Sequence of chain 1.K:
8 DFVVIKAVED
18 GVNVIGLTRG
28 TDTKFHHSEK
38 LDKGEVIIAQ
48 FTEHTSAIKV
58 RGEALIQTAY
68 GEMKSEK

This small molecule binds to this protein.
Small molecule (SMILES): N[C@@H](Cc1c[nH]c2ccccc12)C(=O)O

Sequence of chain 1.A:
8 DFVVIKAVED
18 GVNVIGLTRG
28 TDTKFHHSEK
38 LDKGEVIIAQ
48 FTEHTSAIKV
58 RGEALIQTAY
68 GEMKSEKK

Binding-site contacts:
Ligand atom O contacts residue THR25 of chain 1.K at 3.9 Å.
Ligand atom CZ2 contacts residue THR52 of chain 1.A at 4.0 Å.
Ligand atom C contacts residue GLY27 of chain 1.K at 3.5 Å.
Ligand atom O contacts residue THR49 of chain 1.A at 3.6 Å.
Ligand atom N contacts residue THR25 of chain 1.K at 2.7 Å (h-bond).
Ligand atom CD1 contacts residue THR49 of chain 1.A at 3.9 Å.
Ligand atom O contacts residue SER53 of chain 1.K at 3.0 Å (h-bond).
Ligand atom CB contacts residue SER53 of chain 1.K at 3.5 Å.
Ligand atom CH2 contacts residue ILE22 of chain 1.A at 3.9 Å (hydrophobic).
Ligand atom CA contacts residue THR25 of chain 1.K at 3.7 Å.
Ligand atom CZ3 contacts residue HIS34 of chain 1.A at 3.9 Å.
Ligand atom CD1 contacts residue GLN47 of chain 1.A at 3.6 Å.
Ligand atom NE1 contacts residue GLN47 of chain 1.A at 2.9 Å (h-bond).
Ligand atom CH2 contacts residue GLY23 of chain 1.A at 3.5 Å.
Ligand atom OXT contacts residue HIS51 of chain 1.A at 3.8 Å.
Ligand atom CE3 contacts residue HIS34 of chain 1.A at 3.9 Å.
Ligand atom OXT contacts residue THR49 of chain 1.A at 2.6 Å (h-bond).
Ligand atom CD2 contacts residue THR52 of chain 1.A at 3.9 Å.
Ligand atom CA contacts residue THR30 of chain 1.K at 3.2 Å.
Ligand atom CE3 contacts residue HIS33 of chain 1.A at 3.9 Å.
Ligand atom CE3 contacts residue THR30 of chain 1.K at 3.9 Å.
Ligand atom C contacts residue THR49 of chain 1.A at 3.5 Å.
Ligand atom CD1 contacts residue SER53 of chain 1.K at 3.6 Å.
Ligand atom O contacts residue ARG26 of chain 1.K at 3.4 Å.
Ligand atom C contacts residue SER53 of chain 1.K at 3.6 Å.
Ligand atom CB contacts residue THR30 of chain 1.K at 3.4 Å.
Ligand atom CG contacts residue SER53 of chain 1.K at 4.0 Å.
Ligand atom O contacts residue GLY27 of chain 1.K at 3.0 Å (h-bond).
Ligand atom CE2 contacts residue THR52 of chain 1.A at 4.0 Å.
Ligand atom CA contacts residue GLY27 of chain 1.K at 3.5 Å.
Ligand atom N contacts residue GLY27 of chain 1.K at 2.8 Å (h-bond).
Ligand atom C contacts residue THR52 of chain 1.A at 3.9 Å.
Ligand atom CZ2 contacts residue ILE55 of chain 1.A at 3.9 Å (hydrophobic).
Ligand atom N contacts residue THR30 of chain 1.K at 2.9 Å (h-bond).
Ligand atom N contacts residue ASP29 of chain 1.K at 3.0 Å (salt-bridge).
Ligand atom CE2 contacts residue GLN47 of chain 1.A at 4.0 Å.
Ligand atom CZ3 contacts residue GLY23 of chain 1.A at 3.5 Å.
Ligand atom OXT contacts residue THR52 of chain 1.A at 2.8 Å (h-bond).
Ligand atom NE1 contacts residue ALA46 of chain 1.A at 3.9 Å.
Ligand atom CB contacts residue THR25 of chain 1.K at 3.7 Å.